Sequence of chain 1.Y:
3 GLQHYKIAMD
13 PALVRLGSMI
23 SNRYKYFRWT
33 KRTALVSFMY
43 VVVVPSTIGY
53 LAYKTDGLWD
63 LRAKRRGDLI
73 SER

Sequence of chain 1.D:
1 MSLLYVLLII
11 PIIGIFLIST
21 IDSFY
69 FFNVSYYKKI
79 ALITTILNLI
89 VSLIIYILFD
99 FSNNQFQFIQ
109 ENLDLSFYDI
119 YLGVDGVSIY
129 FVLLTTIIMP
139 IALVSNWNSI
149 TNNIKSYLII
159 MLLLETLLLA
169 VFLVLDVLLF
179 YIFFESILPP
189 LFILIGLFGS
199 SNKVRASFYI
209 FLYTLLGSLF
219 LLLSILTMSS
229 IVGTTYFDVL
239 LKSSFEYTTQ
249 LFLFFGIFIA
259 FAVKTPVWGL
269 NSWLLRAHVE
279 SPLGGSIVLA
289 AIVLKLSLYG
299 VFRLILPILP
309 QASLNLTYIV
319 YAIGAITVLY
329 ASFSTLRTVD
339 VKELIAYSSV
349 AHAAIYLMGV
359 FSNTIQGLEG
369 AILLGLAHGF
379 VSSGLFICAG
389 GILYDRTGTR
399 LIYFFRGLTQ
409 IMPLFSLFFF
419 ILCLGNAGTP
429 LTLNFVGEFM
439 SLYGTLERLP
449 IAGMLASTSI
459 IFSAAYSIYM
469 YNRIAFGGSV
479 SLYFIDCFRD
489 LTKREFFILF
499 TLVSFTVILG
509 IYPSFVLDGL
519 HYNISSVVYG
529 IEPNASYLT

Sequence of chain 1.E:
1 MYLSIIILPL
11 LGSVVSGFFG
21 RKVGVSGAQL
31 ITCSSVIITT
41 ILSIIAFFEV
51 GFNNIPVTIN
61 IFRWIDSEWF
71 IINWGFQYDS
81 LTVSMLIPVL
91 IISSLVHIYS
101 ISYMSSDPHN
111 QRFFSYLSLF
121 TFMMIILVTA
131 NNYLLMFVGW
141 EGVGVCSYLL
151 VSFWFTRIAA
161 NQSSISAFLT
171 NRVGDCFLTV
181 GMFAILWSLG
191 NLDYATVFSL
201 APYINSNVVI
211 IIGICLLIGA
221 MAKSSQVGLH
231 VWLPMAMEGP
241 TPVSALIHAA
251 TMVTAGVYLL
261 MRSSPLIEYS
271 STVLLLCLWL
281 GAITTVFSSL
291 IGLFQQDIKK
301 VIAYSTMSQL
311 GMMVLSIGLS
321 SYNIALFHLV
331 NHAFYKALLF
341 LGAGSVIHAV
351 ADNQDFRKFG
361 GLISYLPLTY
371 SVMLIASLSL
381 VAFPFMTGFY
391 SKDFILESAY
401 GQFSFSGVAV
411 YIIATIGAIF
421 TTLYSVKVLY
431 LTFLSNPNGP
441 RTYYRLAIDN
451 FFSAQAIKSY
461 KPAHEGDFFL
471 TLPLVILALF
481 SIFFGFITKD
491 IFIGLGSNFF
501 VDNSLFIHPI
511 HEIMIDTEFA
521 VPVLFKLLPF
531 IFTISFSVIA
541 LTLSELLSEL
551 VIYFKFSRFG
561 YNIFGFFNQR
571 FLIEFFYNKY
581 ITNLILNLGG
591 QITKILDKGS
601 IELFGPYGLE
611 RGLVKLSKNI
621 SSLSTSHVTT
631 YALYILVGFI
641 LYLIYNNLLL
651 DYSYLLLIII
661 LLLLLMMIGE

Binding-site contacts:
Ligand atom O2 contacts residue TRP61 of chain 1.Y at 3.1 Å (h-bond).
Ligand atom CBJ contacts residue ASN207 of chain 1.E at 3.7 Å.
Ligand atom OAL contacts residue TYR185 of chain 1.J at 3.2 Å.
Ligand atom CBT contacts residue ASN207 of chain 1.E at 3.8 Å.
Ligand atom CBI contacts residue ILE211 of chain 1.E at 3.9 Å (hydrophobic).
Ligand atom CBL contacts residue ASN207 of chain 1.E at 3.6 Å.
Ligand atom CBK contacts residue TRP61 of chain 1.Y at 3.8 Å (hydrophobic).
Ligand atom CBF contacts residue ILE210 of chain 1.E at 3.9 Å (hydrophobic).
Ligand atom CBP contacts residue LEU71 of chain 1.Y at 4.0 Å (hydrophobic).
Ligand atom OAJ contacts residue TYR185 of chain 1.J at 3.3 Å.
Ligand atom O1 contacts residue TRP61 of chain 1.Y at 3.6 Å (h-bond).
Ligand atom OAL contacts residue SER73 of chain 1.Y at 4.0 Å.
Ligand atom CCV contacts residue LEU60 of chain 1.Y at 3.8 Å (hydrophobic).
Ligand atom CAW contacts residue LEU444 of chain 1.D at 3.9 Å (hydrophobic).
Ligand atom CBQ contacts residue ILE72 of chain 1.Y at 3.8 Å (hydrophobic).
Ligand atom C1 contacts residue TRP61 of chain 1.Y at 4.0 Å (hydrophobic).
Ligand atom O3 contacts residue TYR185 of chain 1.J at 3.4 Å (h-bond).
Ligand atom CAA contacts residue ALA184 of chain 1.E at 3.8 Å (hydrophobic).
Ligand atom CCU contacts residue VAL187 of chain 1.J at 4.0 Å (hydrophobic).
Ligand atom CBI contacts residue TRP61 of chain 1.Y at 3.9 Å (hydrophobic).
Ligand atom CBG contacts residue TRP61 of chain 1.Y at 3.6 Å (hydrophobic).
Ligand atom CCD contacts residue TYR185 of chain 1.J at 3.6 Å (hydrophobic).
Ligand atom OAI contacts residue LYS184 of chain 1.J at 3.3 Å (salt-bridge).
Ligand atom CBH contacts residue ILE211 of chain 1.E at 3.8 Å (hydrophobic).
Ligand atom CBM contacts residue LYS184 of chain 1.J at 3.5 Å.
Ligand atom C3 contacts residue TYR185 of chain 1.J at 3.7 Å (hydrophobic).
Ligand atom CBP contacts residue TYR185 of chain 1.J at 3.7 Å (hydrophobic).
Ligand atom CCJ contacts residue ASN207 of chain 1.E at 3.6 Å.
Ligand atom CBI contacts residue ILE72 of chain 1.Y at 3.8 Å (hydrophobic).
Ligand atom O2 contacts residue LEU60 of chain 1.Y at 3.6 Å.
Ligand atom OBV contacts residue ASN207 of chain 1.E at 3.9 Å.
Ligand atom OAS contacts residue LYS56 of chain 1.Y at 3.9 Å.
Ligand atom CAA contacts residue LEU444 of chain 1.D at 3.8 Å (hydrophobic).
Ligand atom CAY contacts residue ILE211 of chain 1.E at 3.8 Å (hydrophobic).
Ligand atom C2 contacts residue TRP61 of chain 1.Y at 3.8 Å (hydrophobic).
Ligand atom CBQ contacts residue TRP61 of chain 1.Y at 3.8 Å (hydrophobic).
Ligand atom OAR contacts residue TYR185 of chain 1.J at 3.6 Å (h-bond).
Ligand atom CBD contacts residue ILE211 of chain 1.E at 4.0 Å (hydrophobic).
Ligand atom CBE contacts residue TRP61 of chain 1.Y at 3.7 Å (hydrophobic).
Ligand atom CAA contacts residue TRP187 of chain 1.E at 3.9 Å (hydrophobic).

Sequence of chain 1.J:
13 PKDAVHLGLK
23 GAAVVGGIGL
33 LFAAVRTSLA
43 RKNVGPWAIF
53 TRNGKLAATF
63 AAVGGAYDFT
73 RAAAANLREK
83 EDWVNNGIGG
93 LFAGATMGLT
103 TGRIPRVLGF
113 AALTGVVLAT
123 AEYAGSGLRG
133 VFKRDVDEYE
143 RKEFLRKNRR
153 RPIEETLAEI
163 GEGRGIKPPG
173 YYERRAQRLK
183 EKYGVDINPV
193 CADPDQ

This protein binds this small molecule.
Small molecule (SMILES): CCCCCCCCCCC(CCCCCCCCCC)(CO[C@H]1O[C@@H](CO)[C@H](O[C@@H]2O[C@@H](CO)[C@H](O)[C@@H](O)[C@@H]2O)[C@@H](O)[C@@H]1O)CO[C@H]1O[C@@H](CO)[C@H](O[C@@H]2O[C@@H](CO)[C@H](O)[C@@H](O)[C@@H]2O)[C@@H](O)[C@H]1O